Sequence of chain 26.A:
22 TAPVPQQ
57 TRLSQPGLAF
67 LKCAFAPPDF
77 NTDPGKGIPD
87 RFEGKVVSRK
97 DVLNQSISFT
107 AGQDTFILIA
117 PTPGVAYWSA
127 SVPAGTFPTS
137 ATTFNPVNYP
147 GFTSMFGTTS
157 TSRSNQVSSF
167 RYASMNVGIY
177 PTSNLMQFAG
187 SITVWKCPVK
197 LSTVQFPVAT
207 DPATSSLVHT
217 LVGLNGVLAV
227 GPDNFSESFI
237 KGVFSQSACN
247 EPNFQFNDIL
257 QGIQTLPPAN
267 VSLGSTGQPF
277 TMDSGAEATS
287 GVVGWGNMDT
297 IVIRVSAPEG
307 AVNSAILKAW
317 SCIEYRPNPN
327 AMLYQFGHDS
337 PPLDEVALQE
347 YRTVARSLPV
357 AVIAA

A small-molecule ligand and the protein it binds are described below.
Small molecule (SMILES): CC[C@H](C)[C@@H](C=O)NC(=O)[C@H](CO)NC(=O)[C@H](CCCCN)NC(=O)[C@@H](N)C(C)C

Binding-site contacts:
Ligand atom CG2 contacts residue PHE71 of chain 26.A at 4.0 Å (hydrophobic).
Ligand atom CD1 contacts residue THR349 of chain 26.A at 4.3 Å.